The protein below binds the small molecule below.
Small molecule (SMILES): CC(=O)N=c1[nH]c(C)c(-c2ccc(Cl)c(S(=O)(=O)NCCO)c2)s1

Sequence of chain 1.M:
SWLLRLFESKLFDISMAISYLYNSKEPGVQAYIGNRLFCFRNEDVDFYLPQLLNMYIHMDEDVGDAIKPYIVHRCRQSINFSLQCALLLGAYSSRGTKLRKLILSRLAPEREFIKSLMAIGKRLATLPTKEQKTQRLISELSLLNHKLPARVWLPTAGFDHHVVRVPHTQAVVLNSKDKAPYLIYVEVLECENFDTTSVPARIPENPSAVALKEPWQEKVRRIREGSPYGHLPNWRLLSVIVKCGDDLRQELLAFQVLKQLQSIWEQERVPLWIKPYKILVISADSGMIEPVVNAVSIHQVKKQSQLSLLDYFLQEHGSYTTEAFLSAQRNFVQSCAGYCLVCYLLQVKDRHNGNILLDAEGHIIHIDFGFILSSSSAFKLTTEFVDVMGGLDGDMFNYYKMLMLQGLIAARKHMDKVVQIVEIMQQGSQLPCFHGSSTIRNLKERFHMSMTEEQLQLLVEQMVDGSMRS

Binding-site contacts:
Ligand atom OAO contacts residue LYS331 of chain 1.M at 3.5 Å (salt-bridge).
Ligand atom CAJ contacts residue PRO379 of chain 1.M at 3.0 Å (hydrophobic).
Ligand atom SAP contacts residue ILE329 of chain 1.M at 3.5 Å.
Ligand atom CAE contacts residue ILE377 of chain 1.M at 3.9 Å (hydrophobic).
Ligand atom OAM contacts residue LYS331 of chain 1.M at 1.8 Å (salt-bridge).
Ligand atom CAQ contacts residue LEU445 of chain 1.M at 3.9 Å (hydrophobic).
Ligand atom SAN contacts residue LYS331 of chain 1.M at 3.2 Å (salt-bridge).
Ligand atom OAX contacts residue ILE455 of chain 1.M at 3.8 Å.
Ligand atom CAD contacts residue ILE455 of chain 1.M at 3.7 Å (hydrophobic).
Ligand atom CAJ contacts residue VAL380 of chain 1.M at 3.2 Å (hydrophobic).
Ligand atom CAQ contacts residue PRO379 of chain 1.M at 3.0 Å (hydrophobic).
Ligand atom CAB contacts residue ILE377 of chain 1.M at 3.6 Å (hydrophobic).
Ligand atom CAC contacts residue ILE377 of chain 1.M at 3.8 Å (hydrophobic).
Ligand atom CAV contacts residue LYS331 of chain 1.M at 3.8 Å.
Ligand atom OAO contacts residue ILE329 of chain 1.M at 3.6 Å.
Ligand atom OAX contacts residue ASP456 of chain 1.M at 3.8 Å.
Ligand atom NAR contacts residue VAL380 of chain 1.M at 2.8 Å (h-bond).
Ligand atom CAQ contacts residue VAL380 of chain 1.M at 3.4 Å (hydrophobic).
Ligand atom SAP contacts residue PRO379 of chain 1.M at 3.8 Å.
Ligand atom OAL contacts residue ALA383 of chain 1.M at 3.9 Å.
Ligand atom CAC contacts residue ILE455 of chain 1.M at 3.6 Å (hydrophobic).
Ligand atom CAG contacts residue ILE329 of chain 1.M at 3.1 Å (hydrophobic).
Ligand atom CAI contacts residue ILE329 of chain 1.M at 3.6 Å (hydrophobic).
Ligand atom OAO contacts residue LEU256 of chain 1.M at 3.5 Å.
Ligand atom CAE contacts residue GLU378 of chain 1.M at 3.6 Å.
Ligand atom CAS contacts residue ALA383 of chain 1.M at 3.5 Å (hydrophobic).
Ligand atom CAV contacts residue ASP456 of chain 1.M at 3.4 Å.
Ligand atom CAH contacts residue ILE329 of chain 1.M at 3.6 Å (hydrophobic).
Ligand atom OAO contacts residue PRO263 of chain 1.M at 3.7 Å.
Ligand atom CAF contacts residue ILE329 of chain 1.M at 3.9 Å (hydrophobic).
Ligand atom NAR contacts residue PRO379 of chain 1.M at 3.4 Å.
Ligand atom CAE contacts residue VAL380 of chain 1.M at 3.5 Å (hydrophobic).
Ligand atom CL contacts residue ILE377 of chain 1.M at 3.8 Å.
Ligand atom NAK contacts residue PRO379 of chain 1.M at 2.7 Å.
Ligand atom CAT contacts residue ALA383 of chain 1.M at 2.9 Å (hydrophobic).
Ligand atom CAS contacts residue VAL380 of chain 1.M at 3.7 Å (hydrophobic).
Ligand atom NAK contacts residue VAL380 of chain 1.M at 2.4 Å (h-bond).
Ligand atom CAE contacts residue TYR365 of chain 1.M at 3.8 Å (hydrophobic).
Ligand atom CAE contacts residue PRO379 of chain 1.M at 3.3 Å (hydrophobic).
Ligand atom CAW contacts residue ASP456 of chain 1.M at 2.9 Å.